Binding-site contacts:
Ligand atom O5 contacts residue ASN17 of chain 2.B at 2.4 Å (h-bond).
Ligand atom C7 contacts residue ASN17 of chain 2.B at 2.9 Å.
Ligand atom C7 contacts residue ILE44 of chain 2.B at 4.3 Å (hydrophobic).
Ligand atom C8 contacts residue ALA36 of chain 2.B at 3.8 Å (hydrophobic).
Ligand atom C5 contacts residue ASN17 of chain 2.B at 3.7 Å.
Ligand atom O5 contacts residue LEU123 of chain 2.B at 4.1 Å.
Ligand atom C6 contacts residue ASN17 of chain 2.B at 4.2 Å.
Ligand atom C8 contacts residue ILE44 of chain 2.B at 4.2 Å (hydrophobic).
Ligand atom O7 contacts residue ASN17 of chain 2.B at 3.1 Å (h-bond).
Ligand atom N2 contacts residue GLY15 of chain 2.B at 3.5 Å (h-bond).
Ligand atom N2 contacts residue ASN17 of chain 2.B at 2.6 Å (h-bond).
Ligand atom O7 contacts residue ILE44 of chain 2.B at 3.8 Å.
Ligand atom C8 contacts residue ASN17 of chain 2.B at 4.0 Å.
Ligand atom C1 contacts residue ASN17 of chain 2.B at 1.4 Å.
Ligand atom C2 contacts residue ASN17 of chain 2.B at 2.4 Å.
Ligand atom C7 contacts residue THR34 of chain 2.B at 4.2 Å.
Ligand atom O7 contacts residue THR34 of chain 2.B at 3.3 Å.
Ligand atom C8 contacts residue THR35 of chain 2.B at 4.0 Å.
Ligand atom C5 contacts residue LEU123 of chain 2.B at 4.3 Å (hydrophobic).
Ligand atom C3 contacts residue ASN17 of chain 2.B at 3.7 Å.
Ligand atom C7 contacts residue GLY15 of chain 2.B at 3.9 Å.
Ligand atom C8 contacts residue GLY15 of chain 2.B at 3.4 Å.
Ligand atom C4 contacts residue ASN17 of chain 2.B at 4.2 Å.
Ligand atom C8 contacts residue SER16 of chain 2.B at 4.4 Å.
Ligand atom C8 contacts residue THR34 of chain 2.B at 4.2 Å.
Ligand atom C6 contacts residue LEU123 of chain 2.B at 3.6 Å (hydrophobic).

This small molecule binds to this protein.
Small molecule (SMILES): CC(=O)N[C@@H]1[C@@H](O)[C@H](O)[C@@H](CO)O[C@H]1O

Sequence of chain 2.B:
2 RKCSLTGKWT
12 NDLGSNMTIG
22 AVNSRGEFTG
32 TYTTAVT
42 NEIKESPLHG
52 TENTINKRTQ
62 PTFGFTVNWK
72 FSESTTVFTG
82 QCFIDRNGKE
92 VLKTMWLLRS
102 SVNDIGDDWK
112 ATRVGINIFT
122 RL